Binding-site contacts:
Ligand atom C35 contacts residue PHE145 of chain 1.B at 3.9 Å (hydrophobic).
Ligand atom C20 contacts residue PHE145 of chain 1.B at 3.7 Å (hydrophobic).
Ligand atom C29 contacts residue ILE102 of chain 1.B at 3.8 Å (hydrophobic).
Ligand atom N34 contacts residue ASP99 of chain 1.B at 2.9 Å (salt-bridge).
Ligand atom C25 contacts residue ASN112 of chain 1.B at 3.6 Å.
Ligand atom C27 contacts residue MET104 of chain 1.B at 3.7 Å (hydrophobic).
Ligand atom O28 contacts residue LYS64 of chain 1.B at 4.0 Å.
Ligand atom C32 contacts residue ALA61 of chain 1.B at 4.0 Å (hydrophobic).
Ligand atom N34 contacts residue ASN57 of chain 1.B at 4.0 Å.
Ligand atom N34 contacts residue THR192 of chain 1.B at 3.8 Å.
Ligand atom C2 contacts residue GLY142 of chain 1.B at 3.8 Å.
Ligand atom C21 contacts residue GLY142 of chain 1.B at 3.2 Å.
Ligand atom O33 contacts residue THR192 of chain 1.B at 3.1 Å (h-bond).
Ligand atom O31 contacts residue ASN57 of chain 1.B at 3.8 Å.
Ligand atom O23 contacts residue GLY142 of chain 1.B at 3.0 Å (h-bond).
Ligand atom C36 contacts residue ILE116 of chain 1.B at 3.6 Å (hydrophobic).
Ligand atom O37 contacts residue GLY144 of chain 1.B at 3.0 Å (h-bond).
Ligand atom C17 contacts residue MET104 of chain 1.B at 4.0 Å (hydrophobic).
Ligand atom C13 contacts residue MET104 of chain 1.B at 3.8 Å (hydrophobic).
Ligand atom C15 contacts residue MET104 of chain 1.B at 3.9 Å (hydrophobic).
Ligand atom C32 contacts residue THR192 of chain 1.B at 3.9 Å.
Ligand atom C27 contacts residue ASP108 of chain 1.B at 3.4 Å.
Ligand atom C29 contacts residue LYS64 of chain 1.B at 3.9 Å.
Ligand atom C35 contacts residue ILE194 of chain 1.B at 3.8 Å (hydrophobic).
Ligand atom O37 contacts residue VAL143 of chain 1.B at 3.2 Å.
Ligand atom O24 contacts residue ASP60 of chain 1.B at 2.7 Å (salt-bridge).
Ligand atom C5 contacts residue ASP60 of chain 1.B at 3.8 Å.
Ligand atom O37 contacts residue GLY142 of chain 1.B at 3.2 Å (h-bond).
Ligand atom O33 contacts residue ALA61 of chain 1.B at 3.6 Å.
Ligand atom C4 contacts residue ASN57 of chain 1.B at 3.8 Å.
Ligand atom C27 contacts residue ASN112 of chain 1.B at 3.7 Å.
Ligand atom C3 contacts residue GLY142 of chain 1.B at 3.8 Å.
Ligand atom N34 contacts residue ALA58 of chain 1.B at 3.9 Å.
Ligand atom C21 contacts residue PHE145 of chain 1.B at 3.8 Å (hydrophobic).
Ligand atom C36 contacts residue PHE145 of chain 1.B at 3.8 Å (hydrophobic).
Ligand atom C20 contacts residue GLY142 of chain 1.B at 3.8 Å.
Ligand atom O37 contacts residue PHE145 of chain 1.B at 2.8 Å (h-bond).
Ligand atom C36 contacts residue GLY142 of chain 1.B at 3.7 Å.
Ligand atom C29 contacts residue ALA61 of chain 1.B at 3.9 Å (hydrophobic).
Ligand atom N22 contacts residue GLY142 of chain 1.B at 3.3 Å (h-bond).

This protein binds this small molecule.
Small molecule (SMILES): CO[C@H]1[C@@H](OC)C[C@H](C)[C@@H](OC)C2=CC(=O)C=C(NC(=O)C(C)=CC=C[C@H](C)[C@@H](OC(N)=O)/C(C)=C/[C@@H]1C)C2=O

Sequence of chain 1.B:
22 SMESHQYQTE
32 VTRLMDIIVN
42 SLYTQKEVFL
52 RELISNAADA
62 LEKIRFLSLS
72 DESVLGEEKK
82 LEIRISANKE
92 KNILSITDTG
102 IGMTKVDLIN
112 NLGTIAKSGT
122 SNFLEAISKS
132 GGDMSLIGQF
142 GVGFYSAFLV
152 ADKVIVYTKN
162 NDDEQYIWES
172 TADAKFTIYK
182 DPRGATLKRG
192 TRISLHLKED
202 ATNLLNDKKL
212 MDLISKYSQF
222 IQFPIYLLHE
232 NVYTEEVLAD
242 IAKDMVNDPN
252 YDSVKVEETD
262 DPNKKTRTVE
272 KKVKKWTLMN